Binding-site contacts:
Ligand atom C26 contacts residue LEU61 of chain 2.A at 3.6 Å (hydrophobic).
Ligand atom C12 contacts residue VAL134 of chain 2.A at 3.8 Å (hydrophobic).
Ligand atom O2 contacts residue TYR28 of chain 2.A at 2.7 Å (h-bond).
Ligand atom O1 contacts residue SER71 of chain 2.A at 2.8 Å (h-bond).
Ligand atom C25 contacts residue HIS139 of chain 2.A at 3.6 Å.
Ligand atom C28 contacts residue ARG108 of chain 2.A at 3.6 Å.
Ligand atom C6 contacts residue SER109 of chain 2.A at 3.5 Å.
Ligand atom C18 contacts residue VAL68 of chain 2.A at 3.7 Å (hydrophobic).
Ligand atom O3 contacts residue HIS231 of chain 2.A at 2.8 Å (h-bond).
Ligand atom C28 contacts residue TYR28 of chain 2.A at 3.9 Å (hydrophobic).
Ligand atom C21 contacts residue HIS231 of chain 2.A at 3.8 Å.
Ligand atom C21 contacts residue ILE102 of chain 2.A at 3.9 Å (hydrophobic).
Ligand atom C4 contacts residue CYS122 of chain 2.A at 3.4 Å (hydrophobic).
Ligand atom C5 contacts residue SER109 of chain 2.A at 3.7 Å.
Ligand atom C23 contacts residue HIS231 of chain 2.A at 3.7 Å.
Ligand atom C6 contacts residue TRP120 of chain 2.A at 3.6 Å (hydrophobic).
Ligand atom C1 contacts residue SER71 of chain 2.A at 3.7 Å.
Ligand atom O1 contacts residue ARG108 of chain 2.A at 2.9 Å (salt-bridge).
Ligand atom C9 contacts residue TRP120 of chain 2.A at 3.6 Å (hydrophobic).
Ligand atom O3 contacts residue HIS139 of chain 2.A at 2.7 Å (h-bond).
Ligand atom C4 contacts residue SER112 of chain 2.A at 3.6 Å.
Ligand atom C7 contacts residue TRP120 of chain 2.A at 3.8 Å (hydrophobic).
Ligand atom C16 contacts residue LEU147 of chain 2.A at 3.9 Å (hydrophobic).
Ligand atom C10 contacts residue SER71 of chain 2.A at 3.8 Å.
Ligand atom C1 contacts residue ARG108 of chain 2.A at 3.9 Å.
Ligand atom C8 contacts residue TRP120 of chain 2.A at 3.7 Å (hydrophobic).
Ligand atom C3 contacts residue TYR28 of chain 2.A at 3.7 Å (hydrophobic).
Ligand atom O3 contacts residue TYR235 of chain 2.A at 3.9 Å.
Ligand atom C7 contacts residue SER109 of chain 2.A at 3.3 Å.
Ligand atom C25 contacts residue HIS231 of chain 2.A at 3.8 Å.
Ligand atom C24 contacts residue HIS139 of chain 2.A at 3.6 Å.
Ligand atom O2 contacts residue SER112 of chain 2.A at 3.0 Å (h-bond).
Ligand atom C3 contacts residue CYS122 of chain 2.A at 3.7 Å (hydrophobic).
Ligand atom C10 contacts residue SER109 of chain 2.A at 3.9 Å.
Ligand atom C16 contacts residue MET106 of chain 2.A at 3.8 Å (hydrophobic).
Ligand atom C27 contacts residue HIS231 of chain 2.A at 3.9 Å.
Ligand atom C3 contacts residue TYR32 of chain 2.A at 3.9 Å (hydrophobic).
Ligand atom C23 contacts residue HIS139 of chain 2.A at 3.6 Å.
Ligand atom C3 contacts residue SER112 of chain 2.A at 3.8 Å.
Ligand atom O2 contacts residue SER109 of chain 2.A at 3.6 Å.

Sequence of chain 2.A:
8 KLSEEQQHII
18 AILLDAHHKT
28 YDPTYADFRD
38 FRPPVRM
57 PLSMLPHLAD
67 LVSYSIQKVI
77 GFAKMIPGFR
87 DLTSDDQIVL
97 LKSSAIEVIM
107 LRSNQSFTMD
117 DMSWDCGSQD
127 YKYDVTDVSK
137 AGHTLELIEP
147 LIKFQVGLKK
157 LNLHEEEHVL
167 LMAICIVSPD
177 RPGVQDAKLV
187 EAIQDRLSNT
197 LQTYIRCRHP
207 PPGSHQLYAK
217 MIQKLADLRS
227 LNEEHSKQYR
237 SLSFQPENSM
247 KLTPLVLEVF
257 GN

This small molecule binds to this protein.
Small molecule (SMILES): C=C1[C@H](O)CC(=C/C=C2\CCC[C@]3(C)[C@@H]([C@@H](C)CCCC(C)(C)O)CC[C@@H]23)C[C@H]1O